Binding-site contacts:
Ligand atom C17 contacts residue PHE169 of chain 2.A at 3.4 Å (hydrophobic).
Ligand atom N contacts residue ASP459 of chain 2.A at 3.2 Å (salt-bridge).
Ligand atom O3 contacts residue NAD1 of chain 2.C at 3.1 Å.
Ligand atom C4 contacts residue VAL119 of chain 2.A at 4.4 Å (hydrophobic).
Ligand atom C2 contacts residue PHE169 of chain 2.A at 3.6 Å (hydrophobic).
Ligand atom N contacts residue THR303 of chain 2.A at 4.1 Å.
Ligand atom C8 contacts residue TRP176 of chain 2.A at 4.2 Å (hydrophobic).
Ligand atom C2 contacts residue MET172 of chain 2.A at 3.8 Å (hydrophobic).
Ligand atom C17 contacts residue MET173 of chain 2.A at 3.7 Å (hydrophobic).
Ligand atom C8 contacts residue PHE467 of chain 2.A at 3.8 Å (hydrophobic).
Ligand atom O3 contacts residue MET173 of chain 2.A at 4.0 Å.
Ligand atom C8 contacts residue THR303 of chain 2.A at 3.9 Å.
Ligand atom O2 contacts residue THR303 of chain 2.A at 4.4 Å.
Ligand atom O2 contacts residue PHE169 of chain 2.A at 3.7 Å.
Ligand atom C5 contacts residue ASP459 of chain 2.A at 3.1 Å.
Ligand atom C3 contacts residue MET172 of chain 2.A at 3.8 Å (hydrophobic).
Ligand atom C3 contacts residue PHE169 of chain 2.A at 4.0 Å (hydrophobic).
Ligand atom C1 contacts residue PHE169 of chain 2.A at 4.3 Å (hydrophobic).
Ligand atom C contacts residue ASP459 of chain 2.A at 3.3 Å.
Ligand atom C18 contacts residue MET173 of chain 2.A at 4.2 Å (hydrophobic).
Ligand atom C18 contacts residue NAD1 of chain 2.C at 3.6 Å.
Ligand atom C7 contacts residue TRP176 of chain 2.A at 4.3 Å (hydrophobic).
Ligand atom O2 contacts residue NAD1 of chain 2.C at 3.5 Å.
Ligand atom C7 contacts residue PHE169 of chain 2.A at 4.2 Å (hydrophobic).
Ligand atom C18 contacts residue CYS302 of chain 2.A at 3.2 Å (hydrophobic).
Ligand atom C3 contacts residue VAL119 of chain 2.A at 3.8 Å (hydrophobic).
Ligand atom N contacts residue PHE467 of chain 2.A at 4.1 Å.
Ligand atom C18 contacts residue PHE169 of chain 2.A at 4.0 Å (hydrophobic).
Ligand atom C4 contacts residue ASP459 of chain 2.A at 3.7 Å.
Ligand atom O2 contacts residue VAL301 of chain 2.A at 3.8 Å.
Ligand atom O3 contacts residue PHE467 of chain 2.A at 3.7 Å.
Ligand atom C8 contacts residue ASP459 of chain 2.A at 4.4 Å.
Ligand atom O3 contacts residue TRP176 of chain 2.A at 4.2 Å.
Ligand atom O2 contacts residue ASN168 of chain 2.A at 3.7 Å.
Ligand atom O2 contacts residue CYS302 of chain 2.A at 2.8 Å (h-bond).
Ligand atom O3 contacts residue CYS302 of chain 2.A at 2.9 Å (h-bond).

Sequence of chain 2.A:
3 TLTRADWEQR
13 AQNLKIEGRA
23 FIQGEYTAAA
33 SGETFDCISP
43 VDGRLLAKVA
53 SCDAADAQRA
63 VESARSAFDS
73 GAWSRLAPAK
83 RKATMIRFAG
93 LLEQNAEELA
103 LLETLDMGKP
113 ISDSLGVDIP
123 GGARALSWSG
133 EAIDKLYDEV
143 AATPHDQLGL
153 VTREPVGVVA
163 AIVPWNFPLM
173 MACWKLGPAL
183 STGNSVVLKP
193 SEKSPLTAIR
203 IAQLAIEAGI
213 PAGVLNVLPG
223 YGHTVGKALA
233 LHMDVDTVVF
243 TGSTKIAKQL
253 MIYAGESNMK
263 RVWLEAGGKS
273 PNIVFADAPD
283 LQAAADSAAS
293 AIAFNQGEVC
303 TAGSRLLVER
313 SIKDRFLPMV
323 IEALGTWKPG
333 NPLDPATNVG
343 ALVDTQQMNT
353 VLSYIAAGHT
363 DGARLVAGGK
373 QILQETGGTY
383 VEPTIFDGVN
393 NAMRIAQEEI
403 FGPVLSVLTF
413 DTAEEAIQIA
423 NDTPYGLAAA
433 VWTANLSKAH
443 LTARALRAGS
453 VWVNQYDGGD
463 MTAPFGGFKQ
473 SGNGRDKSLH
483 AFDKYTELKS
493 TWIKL

A protein and the small-molecule ligand that binds it are described below.
Small molecule (SMILES): O=C(O)Cc1c[nH]c2ccccc12